The small molecule below binds the protein below.
Small molecule (SMILES): CC(=O)N[C@@H]1[C@@H](O)[C@H](O)[C@@H](CO)O[C@H]1O

Sequence of chain 1.A:
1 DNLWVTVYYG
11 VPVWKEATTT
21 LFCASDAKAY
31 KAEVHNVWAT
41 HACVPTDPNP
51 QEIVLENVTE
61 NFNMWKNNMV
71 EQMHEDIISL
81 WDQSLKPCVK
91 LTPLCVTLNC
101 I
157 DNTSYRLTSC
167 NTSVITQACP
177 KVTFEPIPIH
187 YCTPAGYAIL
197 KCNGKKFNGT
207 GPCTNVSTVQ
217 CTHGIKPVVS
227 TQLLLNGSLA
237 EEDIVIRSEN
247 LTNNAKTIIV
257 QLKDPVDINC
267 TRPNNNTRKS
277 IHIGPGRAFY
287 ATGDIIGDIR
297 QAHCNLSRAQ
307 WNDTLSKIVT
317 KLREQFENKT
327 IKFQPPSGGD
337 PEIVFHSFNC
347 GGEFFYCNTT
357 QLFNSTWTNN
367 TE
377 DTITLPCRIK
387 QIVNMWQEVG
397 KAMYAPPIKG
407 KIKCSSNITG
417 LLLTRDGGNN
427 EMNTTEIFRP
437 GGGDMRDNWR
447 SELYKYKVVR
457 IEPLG

Binding-site contacts:
Ligand atom O5 contacts residue ARG319 of chain 1.A at 4.1 Å.
Ligand atom C2 contacts residue ASN324 of chain 1.A at 2.4 Å.
Ligand atom C4 contacts residue ASN324 of chain 1.A at 4.3 Å.
Ligand atom C5 contacts residue ASN324 of chain 1.A at 3.7 Å.
Ligand atom C8 contacts residue ASN324 of chain 1.A at 4.4 Å.
Ligand atom C6 contacts residue ARG319 of chain 1.A at 4.2 Å.
Ligand atom C1 contacts residue ASN324 of chain 1.A at 1.4 Å.
Ligand atom O7 contacts residue ASN324 of chain 1.A at 3.4 Å (h-bond).
Ligand atom C3 contacts residue ASN324 of chain 1.A at 3.8 Å.
Ligand atom N2 contacts residue ASN324 of chain 1.A at 2.8 Å (h-bond).
Ligand atom O5 contacts residue ASN324 of chain 1.A at 2.5 Å (h-bond).
Ligand atom C7 contacts residue ASN324 of chain 1.A at 3.3 Å.